Binding-site contacts:
Ligand atom C6 contacts residue ASP523 of chain 1.D at 3.2 Å.
Ligand atom N contacts residue ASP521 of chain 1.D at 2.6 Å (salt-bridge).
Ligand atom N contacts residue PHE383 of chain 1.C at 3.3 Å.
Ligand atom C14 contacts residue TYR331 of chain 1.C at 3.7 Å (hydrophobic).
Ligand atom C13 contacts residue VAL356 of chain 1.C at 3.7 Å (hydrophobic).
Ligand atom C6 contacts residue ASP521 of chain 1.D at 3.3 Å.
Ligand atom C3 contacts residue VAL356 of chain 1.C at 4.0 Å (hydrophobic).
Ligand atom C11 contacts residue TYR326 of chain 1.C at 3.9 Å (hydrophobic).
Ligand atom N1 contacts residue ASP521 of chain 1.D at 3.0 Å (salt-bridge).
Ligand atom C13 contacts residue TYR326 of chain 1.C at 3.9 Å (hydrophobic).
Ligand atom C9 contacts residue THR552 of chain 1.D at 3.8 Å.
Ligand atom N1 contacts residue PHE383 of chain 1.C at 3.9 Å.
Ligand atom C2 contacts residue PHE383 of chain 1.C at 3.5 Å (hydrophobic).
Ligand atom C4 contacts residue PHE383 of chain 1.C at 3.9 Å (hydrophobic).
Ligand atom C10 contacts residue THR552 of chain 1.D at 3.4 Å.
Ligand atom C14 contacts residue SER330 of chain 1.C at 3.7 Å.
Ligand atom C5 contacts residue TYR331 of chain 1.C at 3.7 Å (hydrophobic).
Ligand atom C16 contacts residue GLY329 of chain 1.C at 4.0 Å.
Ligand atom N1 contacts residue THR552 of chain 1.D at 3.0 Å (h-bond).
Ligand atom C12 contacts residue TYR326 of chain 1.C at 4.0 Å (hydrophobic).
Ligand atom C15 contacts residue SER330 of chain 1.C at 3.7 Å.
Ligand atom C16 contacts residue TYR331 of chain 1.C at 4.0 Å (hydrophobic).
Ligand atom C6 contacts residue THR552 of chain 1.D at 3.9 Å.
Ligand atom C contacts residue ASP521 of chain 1.D at 3.5 Å.
Ligand atom C1 contacts residue ASP523 of chain 1.D at 4.0 Å.
Ligand atom C8 contacts residue ASP523 of chain 1.D at 3.4 Å.
Ligand atom N contacts residue ASP523 of chain 1.D at 3.8 Å.
Ligand atom C14 contacts residue VAL356 of chain 1.C at 3.4 Å (hydrophobic).
Ligand atom C13 contacts residue PHE324 of chain 1.C at 3.8 Å (hydrophobic).
Ligand atom C10 contacts residue ASP523 of chain 1.D at 3.4 Å.
Ligand atom C11 contacts residue GLY550 of chain 1.D at 3.4 Å.
Ligand atom C contacts residue PHE383 of chain 1.C at 3.8 Å (hydrophobic).
Ligand atom C11 contacts residue VAL551 of chain 1.D at 3.9 Å (hydrophobic).
Ligand atom C17 contacts residue GLY329 of chain 1.C at 3.8 Å.
Ligand atom C2 contacts residue ASP521 of chain 1.D at 3.5 Å.
Ligand atom C13 contacts residue ILE381 of chain 1.C at 3.9 Å (hydrophobic).
Ligand atom C13 contacts residue GLY354 of chain 1.C at 3.9 Å.
Ligand atom C6 contacts residue PHE383 of chain 1.C at 3.7 Å (hydrophobic).
Ligand atom C7 contacts residue ASP523 of chain 1.D at 3.0 Å.
Ligand atom N1 contacts residue ASP523 of chain 1.D at 3.7 Å.

Sequence of chain 1.D:
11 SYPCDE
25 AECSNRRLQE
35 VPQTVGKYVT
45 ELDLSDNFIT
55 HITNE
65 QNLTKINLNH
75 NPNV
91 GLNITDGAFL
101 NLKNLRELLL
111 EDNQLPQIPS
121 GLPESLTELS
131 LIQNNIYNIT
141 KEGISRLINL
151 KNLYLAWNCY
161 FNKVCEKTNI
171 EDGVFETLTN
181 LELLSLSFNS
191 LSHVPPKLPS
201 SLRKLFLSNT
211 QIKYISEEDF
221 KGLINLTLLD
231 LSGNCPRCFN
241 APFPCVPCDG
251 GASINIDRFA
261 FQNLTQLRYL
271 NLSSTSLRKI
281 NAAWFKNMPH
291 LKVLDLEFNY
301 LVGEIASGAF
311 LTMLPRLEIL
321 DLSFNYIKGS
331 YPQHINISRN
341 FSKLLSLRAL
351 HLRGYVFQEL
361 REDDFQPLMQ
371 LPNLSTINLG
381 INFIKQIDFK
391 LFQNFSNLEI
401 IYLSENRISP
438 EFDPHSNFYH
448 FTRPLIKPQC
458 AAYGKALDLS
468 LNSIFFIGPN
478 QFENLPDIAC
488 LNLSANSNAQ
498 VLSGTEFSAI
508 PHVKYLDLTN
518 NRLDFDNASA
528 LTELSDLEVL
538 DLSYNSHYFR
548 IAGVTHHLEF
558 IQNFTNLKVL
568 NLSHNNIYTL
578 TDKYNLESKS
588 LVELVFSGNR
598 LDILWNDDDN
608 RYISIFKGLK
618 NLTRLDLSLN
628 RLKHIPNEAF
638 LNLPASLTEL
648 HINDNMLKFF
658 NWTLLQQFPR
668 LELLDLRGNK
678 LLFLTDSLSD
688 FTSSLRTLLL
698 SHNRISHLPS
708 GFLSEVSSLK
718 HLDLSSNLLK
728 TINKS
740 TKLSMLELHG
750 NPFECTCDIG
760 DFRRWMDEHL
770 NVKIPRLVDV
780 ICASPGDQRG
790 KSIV

The small molecule below binds the protein below.
Small molecule (SMILES): CCCCCc1cc2c(CCCCN)cccc2nc1N

Sequence of chain 1.C:
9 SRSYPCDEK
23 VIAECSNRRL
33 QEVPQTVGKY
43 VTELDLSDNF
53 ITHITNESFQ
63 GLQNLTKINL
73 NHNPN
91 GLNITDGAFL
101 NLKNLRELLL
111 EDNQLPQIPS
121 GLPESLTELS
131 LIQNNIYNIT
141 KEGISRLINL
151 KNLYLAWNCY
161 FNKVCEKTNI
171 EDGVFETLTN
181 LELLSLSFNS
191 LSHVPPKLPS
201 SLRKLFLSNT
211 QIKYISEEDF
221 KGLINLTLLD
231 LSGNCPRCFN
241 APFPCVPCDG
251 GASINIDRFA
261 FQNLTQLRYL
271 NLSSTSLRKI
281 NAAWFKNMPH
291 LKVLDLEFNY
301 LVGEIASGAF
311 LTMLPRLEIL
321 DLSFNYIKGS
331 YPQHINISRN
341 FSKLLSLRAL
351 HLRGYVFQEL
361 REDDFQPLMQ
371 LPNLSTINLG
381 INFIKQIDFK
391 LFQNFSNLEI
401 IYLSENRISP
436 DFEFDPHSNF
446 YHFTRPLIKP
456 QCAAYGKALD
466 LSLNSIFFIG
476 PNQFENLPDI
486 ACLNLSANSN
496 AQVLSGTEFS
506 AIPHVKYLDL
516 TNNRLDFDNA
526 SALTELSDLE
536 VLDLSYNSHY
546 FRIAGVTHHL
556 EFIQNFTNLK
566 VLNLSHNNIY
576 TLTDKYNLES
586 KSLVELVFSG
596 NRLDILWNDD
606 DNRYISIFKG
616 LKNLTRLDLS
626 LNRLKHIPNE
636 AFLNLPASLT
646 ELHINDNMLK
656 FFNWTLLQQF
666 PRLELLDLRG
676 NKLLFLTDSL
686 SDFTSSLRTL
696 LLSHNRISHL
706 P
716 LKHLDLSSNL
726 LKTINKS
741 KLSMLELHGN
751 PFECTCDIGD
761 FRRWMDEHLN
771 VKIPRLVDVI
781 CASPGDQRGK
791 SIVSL